The protein below binds the small molecule below.
Small molecule (SMILES): CC(=O)N[C@H]1[C@H](O[C@H]2[C@H](O)[C@@H](NC(C)=O)CO[C@@H]2CO)O[C@H](CO)[C@@H](O)[C@@H]1O

Sequence of chain 1.A:
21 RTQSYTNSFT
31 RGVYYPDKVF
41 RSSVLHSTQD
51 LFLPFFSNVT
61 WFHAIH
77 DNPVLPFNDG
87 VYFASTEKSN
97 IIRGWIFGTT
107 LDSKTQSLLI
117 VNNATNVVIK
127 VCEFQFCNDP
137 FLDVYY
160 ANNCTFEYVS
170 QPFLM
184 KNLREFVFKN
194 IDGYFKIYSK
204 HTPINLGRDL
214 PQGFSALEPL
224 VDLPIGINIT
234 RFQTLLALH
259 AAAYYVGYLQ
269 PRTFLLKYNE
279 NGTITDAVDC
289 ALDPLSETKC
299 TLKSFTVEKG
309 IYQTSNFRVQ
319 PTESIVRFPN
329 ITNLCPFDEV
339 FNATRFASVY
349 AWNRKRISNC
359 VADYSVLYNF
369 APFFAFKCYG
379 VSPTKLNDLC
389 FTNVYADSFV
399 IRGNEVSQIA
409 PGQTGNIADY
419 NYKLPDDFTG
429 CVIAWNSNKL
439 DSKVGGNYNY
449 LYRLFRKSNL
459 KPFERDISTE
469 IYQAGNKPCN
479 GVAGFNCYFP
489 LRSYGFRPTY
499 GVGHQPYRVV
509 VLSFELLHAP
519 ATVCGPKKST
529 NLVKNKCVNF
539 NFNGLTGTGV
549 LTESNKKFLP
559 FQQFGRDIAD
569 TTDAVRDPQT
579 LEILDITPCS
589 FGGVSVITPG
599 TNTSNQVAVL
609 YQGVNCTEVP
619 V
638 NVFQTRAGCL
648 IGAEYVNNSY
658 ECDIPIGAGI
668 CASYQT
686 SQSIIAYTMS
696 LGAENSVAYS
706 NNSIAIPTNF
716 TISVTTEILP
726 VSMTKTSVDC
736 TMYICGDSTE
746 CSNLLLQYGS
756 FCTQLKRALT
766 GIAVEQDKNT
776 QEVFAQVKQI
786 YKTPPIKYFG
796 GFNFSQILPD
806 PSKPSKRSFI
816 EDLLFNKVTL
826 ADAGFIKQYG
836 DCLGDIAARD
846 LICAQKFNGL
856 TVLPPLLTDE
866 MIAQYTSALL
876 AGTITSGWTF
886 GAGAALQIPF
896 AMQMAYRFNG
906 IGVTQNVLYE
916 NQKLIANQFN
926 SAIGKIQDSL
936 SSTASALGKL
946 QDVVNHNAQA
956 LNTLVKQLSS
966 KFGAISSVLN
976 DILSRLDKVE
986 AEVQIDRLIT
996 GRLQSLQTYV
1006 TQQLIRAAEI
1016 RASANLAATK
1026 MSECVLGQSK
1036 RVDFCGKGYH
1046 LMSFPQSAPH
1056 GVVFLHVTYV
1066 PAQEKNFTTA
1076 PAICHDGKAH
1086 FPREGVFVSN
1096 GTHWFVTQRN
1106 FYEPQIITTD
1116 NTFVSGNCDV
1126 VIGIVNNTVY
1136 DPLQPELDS

Binding-site contacts:
Ligand atom O7 contacts residue GLN1068 of chain 1.A at 3.9 Å.
Ligand atom C1 contacts residue ASN714 of chain 1.A at 1.4 Å.
Ligand atom C6 contacts residue GLN923 of chain 1.A at 3.8 Å.
Ligand atom O5 contacts residue GLN923 of chain 1.A at 4.4 Å.
Ligand atom O7 contacts residue ASN922 of chain 1.A at 4.3 Å.
Ligand atom C8 contacts residue ASN922 of chain 1.A at 4.5 Å.
Ligand atom C6 contacts residue LEU919 of chain 1.A at 4.4 Å (hydrophobic).
Ligand atom N2 contacts residue ASN714 of chain 1.A at 2.9 Å (h-bond).
Ligand atom C5 contacts residue GLN923 of chain 1.A at 3.9 Å.
Ligand atom C7 contacts residue ASN714 of chain 1.A at 3.3 Å.
Ligand atom C2 contacts residue ASN714 of chain 1.A at 2.5 Å.
Ligand atom C4 contacts residue ASN714 of chain 1.A at 4.2 Å.
Ligand atom O7 contacts residue ASN714 of chain 1.A at 3.2 Å (h-bond).
Ligand atom C8 contacts residue LEU919 of chain 1.A at 4.3 Å (hydrophobic).
Ligand atom C3 contacts residue ASN714 of chain 1.A at 3.8 Å.
Ligand atom O4 contacts residue LEU919 of chain 1.A at 3.7 Å.
Ligand atom C3 contacts residue LEU919 of chain 1.A at 4.3 Å (hydrophobic).
Ligand atom C1 contacts residue LEU919 of chain 1.A at 4.3 Å (hydrophobic).
Ligand atom C5 contacts residue LEU919 of chain 1.A at 3.9 Å (hydrophobic).
Ligand atom C4 contacts residue LEU919 of chain 1.A at 4.2 Å (hydrophobic).
Ligand atom C8 contacts residue ASN714 of chain 1.A at 4.4 Å.
Ligand atom C5 contacts residue ASN714 of chain 1.A at 3.7 Å.
Ligand atom O6 contacts residue LEU919 of chain 1.A at 4.3 Å.
Ligand atom C7 contacts residue LEU919 of chain 1.A at 3.9 Å (hydrophobic).
Ligand atom O7 contacts residue LEU919 of chain 1.A at 3.5 Å.
Ligand atom O5 contacts residue ASN714 of chain 1.A at 2.4 Å (h-bond).
Ligand atom O5 contacts residue GLN1068 of chain 1.A at 4.5 Å.
Ligand atom O6 contacts residue GLN923 of chain 1.A at 2.7 Å (h-bond).